Binding-site contacts:
Ligand atom C9 contacts residue ASP51 of chain 1.A at 3.6 Å.
Ligand atom N3 contacts residue TYR217 of chain 1.A at 3.8 Å.
Ligand atom C25 contacts residue TRP95 of chain 1.A at 3.4 Å (hydrophobic).
Ligand atom C25 contacts residue VAL88 of chain 1.A at 3.5 Å (hydrophobic).
Ligand atom N3 contacts residue GLY53 of chain 1.A at 2.9 Å (h-bond).
Ligand atom C20 contacts residue ARG147 of chain 1.A at 3.7 Å.
Ligand atom C23 contacts residue LYS126 of chain 1.A at 3.8 Å.
Ligand atom C24 contacts residue LYS126 of chain 1.A at 3.3 Å.
Ligand atom C22 contacts residue LYS94 of chain 1.A at 3.7 Å.
Ligand atom C14 contacts residue GLY53 of chain 1.A at 3.4 Å.
Ligand atom C12 contacts residue ASP247 of chain 1.A at 3.3 Å.
Ligand atom N2 contacts residue ASP247 of chain 1.A at 2.9 Å (salt-bridge).
Ligand atom C11 contacts residue THR250 of chain 1.A at 3.5 Å.
Ligand atom O1 contacts residue TYR90 of chain 1.A at 3.8 Å.
Ligand atom C17 contacts residue ILE245 of chain 1.A at 3.8 Å (hydrophobic).
Ligand atom C11 contacts residue ASP247 of chain 1.A at 3.3 Å.
Ligand atom N4 contacts residue TYR90 of chain 1.A at 3.7 Å.
Ligand atom C21 contacts residue TRP95 of chain 1.A at 3.9 Å (hydrophobic).
Ligand atom C6 contacts residue TYR90 of chain 1.A at 3.7 Å (hydrophobic).
Ligand atom N4 contacts residue PHE127 of chain 1.A at 3.9 Å.
Ligand atom C24 contacts residue GLN92 of chain 1.A at 3.9 Å.
Ligand atom C3 contacts residue ASP247 of chain 1.A at 3.9 Å.
Ligand atom C5 contacts residue TYR90 of chain 1.A at 3.7 Å (hydrophobic).
Ligand atom C10 contacts residue TYR90 of chain 1.A at 3.9 Å (hydrophobic).
Ligand atom C22 contacts residue TYR90 of chain 1.A at 3.7 Å (hydrophobic).
Ligand atom N1 contacts residue ASP51 of chain 1.A at 2.7 Å (salt-bridge).
Ligand atom C14 contacts residue TYR217 of chain 1.A at 3.5 Å (hydrophobic).
Ligand atom C17 contacts residue ASP247 of chain 1.A at 3.5 Å.
Ligand atom C18 contacts residue ARG147 of chain 1.A at 3.8 Å.
Ligand atom C21 contacts residue TYR90 of chain 1.A at 3.6 Å (hydrophobic).
Ligand atom N2 contacts residue ASP51 of chain 1.A at 3.0 Å (salt-bridge).
Ligand atom C23 contacts residue LYS94 of chain 1.A at 3.7 Å.
Ligand atom C24 contacts residue PHE127 of chain 1.A at 3.9 Å (hydrophobic).
Ligand atom C3 contacts residue ASP51 of chain 1.A at 3.5 Å.
Ligand atom C23 contacts residue PHE127 of chain 1.A at 3.9 Å (hydrophobic).
Ligand atom C15 contacts residue GLY53 of chain 1.A at 3.6 Å.
Ligand atom C9 contacts residue ILE137 of chain 1.A at 3.6 Å (hydrophobic).
Ligand atom N2 contacts residue GLY53 of chain 1.A at 3.4 Å.
Ligand atom C2 contacts residue ASP51 of chain 1.A at 3.6 Å.
Ligand atom C23 contacts residue ASP125 of chain 1.A at 3.9 Å.

Sequence of chain 1.A:
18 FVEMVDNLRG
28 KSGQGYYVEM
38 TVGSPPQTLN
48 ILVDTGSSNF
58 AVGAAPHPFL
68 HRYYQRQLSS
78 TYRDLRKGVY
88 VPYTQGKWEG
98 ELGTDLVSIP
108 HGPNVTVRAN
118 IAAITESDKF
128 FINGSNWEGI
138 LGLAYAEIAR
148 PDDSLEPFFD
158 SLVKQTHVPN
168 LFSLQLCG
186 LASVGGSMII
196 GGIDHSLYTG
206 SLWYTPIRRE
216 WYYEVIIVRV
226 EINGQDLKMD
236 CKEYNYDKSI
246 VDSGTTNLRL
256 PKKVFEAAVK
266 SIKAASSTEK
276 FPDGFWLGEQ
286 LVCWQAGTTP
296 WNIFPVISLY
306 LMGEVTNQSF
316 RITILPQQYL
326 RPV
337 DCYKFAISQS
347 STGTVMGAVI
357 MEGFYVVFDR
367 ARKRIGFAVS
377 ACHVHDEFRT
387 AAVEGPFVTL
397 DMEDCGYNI

The protein below binds the small molecule below.
Small molecule (SMILES): Cc1cccnc1-c1ccc2nc(N)c(C[C@@H](C)C(=O)NCCC(C)(C)C)cc2c1